Sequence of chain 1.B:
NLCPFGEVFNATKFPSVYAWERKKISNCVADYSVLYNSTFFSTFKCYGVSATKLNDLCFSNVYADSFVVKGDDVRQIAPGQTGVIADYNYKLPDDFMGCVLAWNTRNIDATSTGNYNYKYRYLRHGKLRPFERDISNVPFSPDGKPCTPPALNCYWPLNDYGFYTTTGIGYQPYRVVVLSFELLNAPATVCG

Binding-site contacts:
Ligand atom C8 contacts residue LEU35 of chain 1.B at 3.9 Å (hydrophobic).
Ligand atom C1 contacts residue ASN10 of chain 1.B at 1.5 Å.
Ligand atom C8 contacts residue PHE5 of chain 1.B at 4.0 Å (hydrophobic).
Ligand atom C5 contacts residue ASN10 of chain 1.B at 3.8 Å.
Ligand atom C7 contacts residue GLY6 of chain 1.B at 4.5 Å.
Ligand atom O3 contacts residue VAL34 of chain 1.B at 4.4 Å.
Ligand atom N2 contacts residue GLY6 of chain 1.B at 4.1 Å.
Ligand atom O7 contacts residue PHE40 of chain 1.B at 4.2 Å.
Ligand atom O7 contacts residue ASN10 of chain 1.B at 3.9 Å.
Ligand atom C8 contacts residue VAL34 of chain 1.B at 4.2 Å (hydrophobic).
Ligand atom N2 contacts residue ASN10 of chain 1.B at 3.0 Å (h-bond).
Ligand atom C7 contacts residue ASN10 of chain 1.B at 3.7 Å.
Ligand atom C3 contacts residue ASN10 of chain 1.B at 3.8 Å.
Ligand atom C8 contacts residue PHE9 of chain 1.B at 3.8 Å (hydrophobic).
Ligand atom O5 contacts residue ASN10 of chain 1.B at 2.4 Å (h-bond).
Ligand atom O7 contacts residue PHE9 of chain 1.B at 4.2 Å.
Ligand atom C4 contacts residue ASN10 of chain 1.B at 4.3 Å.
Ligand atom C7 contacts residue PHE9 of chain 1.B at 4.2 Å (hydrophobic).
Ligand atom C8 contacts residue GLY6 of chain 1.B at 3.9 Å.
Ligand atom C2 contacts residue ASN10 of chain 1.B at 2.5 Å.

The protein below binds the small molecule below.
Small molecule (SMILES): CC(=O)N[C@@H]1[C@@H](O)[C@H](O)[C@@H](CO)O[C@H]1O